A protein and the small-molecule ligand that binds it are described below.
Small molecule (SMILES): CC(=O)N[C@@H]1[C@@H](O)[C@H](O)[C@@H](CO)O[C@H]1O

Sequence of chain 1.B:
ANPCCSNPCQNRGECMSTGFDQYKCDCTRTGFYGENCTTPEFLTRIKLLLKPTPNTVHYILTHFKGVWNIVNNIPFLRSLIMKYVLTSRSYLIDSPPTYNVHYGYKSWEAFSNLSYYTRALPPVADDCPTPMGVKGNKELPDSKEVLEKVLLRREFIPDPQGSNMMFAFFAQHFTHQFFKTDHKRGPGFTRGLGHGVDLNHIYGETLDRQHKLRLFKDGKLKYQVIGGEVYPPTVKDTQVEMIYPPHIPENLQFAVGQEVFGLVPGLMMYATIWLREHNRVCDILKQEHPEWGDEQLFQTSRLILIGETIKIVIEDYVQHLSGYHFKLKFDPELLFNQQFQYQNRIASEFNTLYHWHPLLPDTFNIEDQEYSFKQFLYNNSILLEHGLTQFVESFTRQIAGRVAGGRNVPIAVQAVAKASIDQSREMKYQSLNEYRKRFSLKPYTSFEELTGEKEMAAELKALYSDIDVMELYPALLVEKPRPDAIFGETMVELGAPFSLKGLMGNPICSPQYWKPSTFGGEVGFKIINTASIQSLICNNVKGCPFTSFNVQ

Binding-site contacts:
Ligand atom C1 contacts residue GLN375 of chain 1.B at 4.3 Å.
Ligand atom C5 contacts residue ASN379 of chain 1.B at 3.6 Å.
Ligand atom O5 contacts residue ASN379 of chain 1.B at 2.3 Å (h-bond).
Ligand atom C7 contacts residue ASN379 of chain 1.B at 3.6 Å.
Ligand atom O7 contacts residue ASN379 of chain 1.B at 3.9 Å.
Ligand atom O7 contacts residue GLN375 of chain 1.B at 3.6 Å.
Ligand atom C5 contacts residue SER381 of chain 1.B at 4.1 Å.
Ligand atom O6 contacts residue ILE382 of chain 1.B at 4.2 Å.
Ligand atom O7 contacts residue LYS374 of chain 1.B at 3.9 Å.
Ligand atom C6 contacts residue SER381 of chain 1.B at 4.0 Å.
Ligand atom C1 contacts residue ASN379 of chain 1.B at 1.4 Å.
Ligand atom N2 contacts residue ASN379 of chain 1.B at 3.0 Å (h-bond).
Ligand atom C4 contacts residue ASN379 of chain 1.B at 4.2 Å.
Ligand atom O5 contacts residue SER381 of chain 1.B at 4.0 Å.
Ligand atom O5 contacts residue ILE382 of chain 1.B at 4.0 Å.
Ligand atom C2 contacts residue ASN379 of chain 1.B at 2.5 Å.
Ligand atom C3 contacts residue ASN379 of chain 1.B at 3.8 Å.
Ligand atom O6 contacts residue TYR371 of chain 1.B at 4.2 Å.
Ligand atom C1 contacts residue SER381 of chain 1.B at 4.5 Å.